Binding-site contacts:
Ligand atom OP3 contacts residue ARG144 of chain 1.B at 4.1 Å.
Ligand atom OP2 contacts residue THR172 of chain 1.B at 3.3 Å (h-bond).
Ligand atom C2 contacts residue ILE169 of chain 1.B at 4.1 Å (hydrophobic).
Ligand atom O2 contacts residue ILE169 of chain 1.B at 2.9 Å.
Ligand atom O4' contacts residue ILE169 of chain 1.B at 4.0 Å.
Ligand atom O4' contacts residue GLY139 of chain 1.B at 3.1 Å (h-bond).
Ligand atom C8 contacts residue ILE169 of chain 1.B at 3.6 Å (hydrophobic).
Ligand atom O6 contacts residue SER123 of chain 1.B at 3.3 Å (h-bond).
Ligand atom C2' contacts residue GLY139 of chain 1.B at 3.4 Å.
Ligand atom C5' contacts residue SER142 of chain 1.B at 3.8 Å.
Ligand atom C5' contacts residue ILE141 of chain 1.B at 3.0 Å (hydrophobic).
Ligand atom P contacts residue THR172 of chain 1.B at 3.7 Å.
Ligand atom C2 contacts residue VAL130 of chain 1.B at 4.1 Å (hydrophobic).
Ligand atom N7 contacts residue VAL130 of chain 1.B at 4.1 Å.
Ligand atom O2' contacts residue GLY139 of chain 1.B at 2.7 Å (h-bond).
Ligand atom P contacts residue ARG144 of chain 1.B at 3.6 Å.
Ligand atom C2 contacts residue ARG171 of chain 1.B at 4.0 Å.
Ligand atom N7 contacts residue MET132 of chain 1.B at 3.8 Å.
Ligand atom C3' contacts residue GLY139 of chain 1.B at 3.8 Å.
Ligand atom O5' contacts residue ARG171 of chain 1.B at 4.0 Å.
Ligand atom P contacts residue ARG171 of chain 1.B at 3.8 Å.
Ligand atom OP1 contacts residue SER142 of chain 1.B at 3.0 Å.
Ligand atom N1 contacts residue ALA125 of chain 1.B at 3.8 Å.
Ligand atom O6 contacts residue VAL130 of chain 1.B at 3.9 Å.
Ligand atom O4' contacts residue ILE169 of chain 1.B at 3.6 Å.
Ligand atom C4' contacts residue ILE141 of chain 1.B at 3.6 Å (hydrophobic).
Ligand atom N3 contacts residue VAL130 of chain 1.B at 4.1 Å.
Ligand atom OP2 contacts residue ARG171 of chain 1.B at 3.3 Å (salt-bridge).
Ligand atom OP1 contacts residue ARG143 of chain 1.B at 2.9 Å (salt-bridge).
Ligand atom OP1 contacts residue THR172 of chain 1.B at 3.0 Å (h-bond).
Ligand atom OP1 contacts residue ARG144 of chain 1.B at 2.3 Å (salt-bridge).
Ligand atom C4' contacts residue GLY139 of chain 1.B at 3.2 Å.
Ligand atom C1' contacts residue GLY139 of chain 1.B at 3.1 Å.
Ligand atom O3' contacts residue ILE141 of chain 1.B at 3.8 Å.
Ligand atom C5' contacts residue SER142 of chain 1.B at 4.1 Å.
Ligand atom C4' contacts residue ILE169 of chain 1.B at 4.0 Å (hydrophobic).
Ligand atom OP3 contacts residue ARG171 of chain 1.B at 3.2 Å (salt-bridge).
Ligand atom C5 contacts residue VAL130 of chain 1.B at 3.9 Å (hydrophobic).
Ligand atom C6 contacts residue VAL130 of chain 1.B at 3.8 Å (hydrophobic).
Ligand atom N2 contacts residue ARG171 of chain 1.B at 2.9 Å (salt-bridge).

The small molecule below binds the protein below.
Small molecule (SMILES): Nc1nc2c(ncn2[C@@H]2O[C@H](COP(=O)(O)O)[C@@H](O[P](=O)(O)OC[C@H]3O[C@@H](n4ccc(=O)[nH]c4=O)[C@H](O)[C@@H]3O)[C@H]2O)c(=O)[nH]1

Sequence of chain 1.B:
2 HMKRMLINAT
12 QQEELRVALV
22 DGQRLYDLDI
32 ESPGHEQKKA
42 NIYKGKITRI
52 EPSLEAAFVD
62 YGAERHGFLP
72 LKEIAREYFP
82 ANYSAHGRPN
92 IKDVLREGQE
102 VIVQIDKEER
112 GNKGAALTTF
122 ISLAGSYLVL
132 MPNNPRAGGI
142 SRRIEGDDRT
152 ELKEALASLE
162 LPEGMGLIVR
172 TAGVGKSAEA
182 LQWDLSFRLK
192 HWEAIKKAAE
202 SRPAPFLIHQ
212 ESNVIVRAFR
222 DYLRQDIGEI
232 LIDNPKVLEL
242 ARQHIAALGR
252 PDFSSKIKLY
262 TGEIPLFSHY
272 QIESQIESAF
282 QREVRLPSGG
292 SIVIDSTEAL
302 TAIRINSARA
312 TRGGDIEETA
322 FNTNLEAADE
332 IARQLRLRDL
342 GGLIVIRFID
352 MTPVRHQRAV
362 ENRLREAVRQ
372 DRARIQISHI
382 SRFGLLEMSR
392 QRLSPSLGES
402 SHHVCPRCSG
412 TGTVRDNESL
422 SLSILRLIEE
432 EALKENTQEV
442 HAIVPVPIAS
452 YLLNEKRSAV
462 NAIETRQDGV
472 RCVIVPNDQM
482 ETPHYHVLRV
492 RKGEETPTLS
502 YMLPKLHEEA